Sequence of chain 2.A:
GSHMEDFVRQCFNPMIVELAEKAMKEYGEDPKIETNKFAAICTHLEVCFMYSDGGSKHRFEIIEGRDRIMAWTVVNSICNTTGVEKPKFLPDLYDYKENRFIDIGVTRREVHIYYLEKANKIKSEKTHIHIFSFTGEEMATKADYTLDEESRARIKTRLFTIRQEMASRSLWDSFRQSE

The protein below binds the small molecule below.
Small molecule (SMILES): O=C(NCCS(=O)(=O)c1ccccc1)c1nc([C@@H]2CCCN2C(=O)c2c(Cl)cncc2Cl)[nH]c(=O)c1O

Binding-site contacts:
Ligand atom N5 contacts residue ILE58 of chain 2.A at 3.9 Å.
Ligand atom C17 contacts residue MN1 of chain 2.B at 2.9 Å.
Ligand atom O5 contacts residue ASP120 of chain 2.A at 3.2 Å (salt-bridge).
Ligand atom O6 contacts residue HIS61 of chain 2.A at 3.4 Å (h-bond).
Ligand atom C16 contacts residue MN1 of chain 2.C at 3.1 Å.
Ligand atom O4 contacts residue TYR44 of chain 2.A at 3.8 Å.
Ligand atom C21 contacts residue ILE58 of chain 2.A at 3.8 Å (hydrophobic).
Ligand atom O1 contacts residue LYS54 of chain 2.A at 3.1 Å.
Ligand atom O6 contacts residue ASP120 of chain 2.A at 3.4 Å (salt-bridge).
Ligand atom C1 contacts residue ILE58 of chain 2.A at 3.9 Å (hydrophobic).
Ligand atom O6 contacts residue MN1 of chain 2.B at 2.2 Å.
Ligand atom C6 contacts residue MN1 of chain 2.C at 3.5 Å.
Ligand atom O2 contacts residue GLU81 of chain 2.A at 3.0 Å (salt-bridge).
Ligand atom C7 contacts residue MN1 of chain 2.C at 2.9 Å.
Ligand atom O5 contacts residue HIS61 of chain 2.A at 3.5 Å.
Ligand atom C8 contacts residue TYR44 of chain 2.A at 3.7 Å (hydrophobic).
Ligand atom O6 contacts residue LYS135 of chain 2.A at 3.2 Å (salt-bridge).
Ligand atom N4 contacts residue TYR131 of chain 2.A at 3.7 Å.
Ligand atom N5 contacts residue HIS61 of chain 2.A at 3.0 Å (h-bond).
Ligand atom C2 contacts residue ILE58 of chain 2.A at 3.8 Å (hydrophobic).
Ligand atom C23 contacts residue HIS61 of chain 2.A at 3.6 Å.
Ligand atom O5 contacts residue MN1 of chain 2.B at 2.2 Å.
Ligand atom C20 contacts residue LYS54 of chain 2.A at 3.7 Å.
Ligand atom C22 contacts residue HIS61 of chain 2.A at 3.5 Å.
Ligand atom C11 contacts residue LEU107 of chain 2.A at 3.6 Å (hydrophobic).
Ligand atom C17 contacts residue LYS135 of chain 2.A at 3.7 Å.
Ligand atom C22 contacts residue ILE58 of chain 2.A at 3.8 Å (hydrophobic).
Ligand atom O6 contacts residue ILE121 of chain 2.A at 3.1 Å (h-bond).
Ligand atom O2 contacts residue MN1 of chain 2.C at 1.9 Å.
Ligand atom O5 contacts residue ASP109 of chain 2.A at 3.0 Å (salt-bridge).
Ligand atom O5 contacts residue GLU81 of chain 2.A at 3.8 Å.
Ligand atom C7 contacts residue GLU81 of chain 2.A at 3.8 Å.
Ligand atom O3 contacts residue LEU107 of chain 2.A at 3.4 Å (h-bond).
Ligand atom C12 contacts residue ASP120 of chain 2.A at 3.4 Å.
Ligand atom O5 contacts residue MN1 of chain 2.C at 2.1 Å.
Ligand atom C14 contacts residue LYS138 of chain 2.A at 3.8 Å.
Ligand atom C16 contacts residue MN1 of chain 2.B at 3.0 Å.
Ligand atom O3 contacts residue PHE106 of chain 2.A at 3.3 Å.
Ligand atom C17 contacts residue HIS61 of chain 2.A at 3.9 Å.
Ligand atom C3 contacts residue LYS54 of chain 2.A at 3.9 Å.